Sequence of chain 1.D:
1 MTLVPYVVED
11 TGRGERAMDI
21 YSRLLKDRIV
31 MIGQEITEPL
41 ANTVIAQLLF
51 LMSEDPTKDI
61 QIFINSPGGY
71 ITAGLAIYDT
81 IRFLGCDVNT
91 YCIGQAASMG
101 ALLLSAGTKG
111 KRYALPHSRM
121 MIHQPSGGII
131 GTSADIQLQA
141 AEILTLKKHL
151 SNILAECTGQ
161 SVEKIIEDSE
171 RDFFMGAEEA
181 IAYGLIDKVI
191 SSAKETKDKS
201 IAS

This small molecule binds to this protein.
Small molecule (SMILES): CC(C)(C(=O)N1CCN(Cc2ccc(Cl)cc2)CC1)S(=O)(=O)c1ccc(C(F)(F)F)cn1

Sequence of chain 1.G:
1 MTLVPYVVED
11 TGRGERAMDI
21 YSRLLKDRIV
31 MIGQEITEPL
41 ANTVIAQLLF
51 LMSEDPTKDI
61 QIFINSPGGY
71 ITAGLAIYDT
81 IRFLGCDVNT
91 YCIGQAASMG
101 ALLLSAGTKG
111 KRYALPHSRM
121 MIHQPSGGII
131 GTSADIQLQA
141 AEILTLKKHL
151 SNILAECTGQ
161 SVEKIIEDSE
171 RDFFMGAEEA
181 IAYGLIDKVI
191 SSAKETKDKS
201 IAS

Binding-site contacts:
Ligand atom O02 contacts residue MET52 of chain 1.G at 3.9 Å.
Ligand atom O03 contacts residue THR196 of chain 1.D at 3.9 Å.
Ligand atom C21 contacts residue PHE63 of chain 1.D at 3.8 Å (hydrophobic).
Ligand atom O03 contacts residue ALA193 of chain 1.D at 3.7 Å.
Ligand atom C17 contacts residue ASP27 of chain 1.D at 3.9 Å.
Ligand atom C08 contacts residue TYR91 of chain 1.D at 3.2 Å (hydrophobic).
Ligand atom N01 contacts residue MET52 of chain 1.G at 3.0 Å.
Ligand atom F02 contacts residue ILE93 of chain 1.D at 3.3 Å.
Ligand atom C18 contacts residue ASP27 of chain 1.D at 3.6 Å.
Ligand atom F03 contacts residue LEU115 of chain 1.D at 3.2 Å.
Ligand atom C04 contacts residue TYR91 of chain 1.D at 3.4 Å (hydrophobic).
Ligand atom C05 contacts residue PHE83 of chain 1.G at 3.8 Å (hydrophobic).
Ligand atom C12 contacts residue SER200 of chain 1.D at 3.2 Å.
Ligand atom F03 contacts residue PHE83 of chain 1.G at 3.0 Å.
Ligand atom C11 contacts residue ASP27 of chain 1.D at 3.7 Å.
Ligand atom C02 contacts residue PHE83 of chain 1.G at 3.3 Å (hydrophobic).
Ligand atom CL01 contacts residue ASP27 of chain 1.D at 3.5 Å.
Ligand atom F01 contacts residue PHE83 of chain 1.G at 3.0 Å.
Ligand atom O01 contacts residue LYS199 of chain 1.D at 3.1 Å.
Ligand atom C14 contacts residue ILE201 of chain 1.D at 3.6 Å (hydrophobic).
Ligand atom N03 contacts residue SER200 of chain 1.D at 3.9 Å.
Ligand atom C13 contacts residue SER200 of chain 1.D at 3.7 Å.
Ligand atom F02 contacts residue PHE63 of chain 1.D at 2.9 Å.
Ligand atom C08 contacts residue GLN61 of chain 1.D at 3.2 Å.
Ligand atom C15 contacts residue ILE201 of chain 1.D at 3.9 Å (hydrophobic).
Ligand atom C05 contacts residue TYR91 of chain 1.D at 3.5 Å (hydrophobic).
Ligand atom C21 contacts residue PHE83 of chain 1.G at 3.5 Å (hydrophobic).
Ligand atom O02 contacts residue LYS199 of chain 1.D at 3.9 Å.
Ligand atom C11 contacts residue GLN61 of chain 1.D at 3.5 Å.
Ligand atom N01 contacts residue PHE83 of chain 1.G at 3.8 Å.
Ligand atom C10 contacts residue GLN61 of chain 1.D at 3.5 Å.
Ligand atom O02 contacts residue ALA193 of chain 1.D at 3.4 Å.
Ligand atom C04 contacts residue PHE63 of chain 1.D at 4.0 Å (hydrophobic).
Ligand atom C13 contacts residue LYS199 of chain 1.D at 3.7 Å.
Ligand atom C01 contacts residue PHE63 of chain 1.D at 3.7 Å (hydrophobic).
Ligand atom C02 contacts residue MET52 of chain 1.G at 3.5 Å (hydrophobic).
Ligand atom C03 contacts residue MET52 of chain 1.G at 3.9 Å (hydrophobic).
Ligand atom C09 contacts residue MET52 of chain 1.G at 3.6 Å (hydrophobic).
Ligand atom C05 contacts residue PHE63 of chain 1.D at 3.4 Å (hydrophobic).
Ligand atom C01 contacts residue PHE83 of chain 1.G at 3.3 Å (hydrophobic).